Sequence of chain 1.B:
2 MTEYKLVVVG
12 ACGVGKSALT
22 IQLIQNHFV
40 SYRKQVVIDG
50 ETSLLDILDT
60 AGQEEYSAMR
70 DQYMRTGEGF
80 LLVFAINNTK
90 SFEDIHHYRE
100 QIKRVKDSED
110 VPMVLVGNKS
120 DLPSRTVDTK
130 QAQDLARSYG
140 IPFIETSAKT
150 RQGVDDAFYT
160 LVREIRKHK

A protein and the small-molecule ligand that binds it are described below.
Small molecule (SMILES): CCS(=O)(=O)NC1CCN(C(=O)CNc2cc(Cl)c(Cl)cc2O)CC1

Binding-site contacts:
Ligand atom CL2 contacts residue MET73 of chain 1.B at 3.4 Å.
Ligand atom O16 contacts residue GLU63 of chain 1.B at 3.6 Å (salt-bridge).
Ligand atom O24 contacts residue LYS17 of chain 1.B at 3.2 Å.
Ligand atom N07 contacts residue GLY11 of chain 1.B at 3.0 Å (h-bond).
Ligand atom C11 contacts residue CYS13 of chain 1.B at 4.1 Å (hydrophobic).
Ligand atom C06 contacts residue VAL10 of chain 1.B at 3.6 Å (hydrophobic).
Ligand atom C12 contacts residue GLY11 of chain 1.B at 3.8 Å.
Ligand atom C20 contacts residue GLU63 of chain 1.B at 3.7 Å.
Ligand atom CL1 contacts residue THR59 of chain 1.B at 3.7 Å.
Ligand atom C12 contacts residue CYS13 of chain 1.B at 4.0 Å (hydrophobic).
Ligand atom C11 contacts residue GLY11 of chain 1.B at 3.3 Å.
Ligand atom CL1 contacts residue TYR72 of chain 1.B at 3.5 Å.
Ligand atom O24 contacts residue GLU63 of chain 1.B at 2.9 Å (salt-bridge).
Ligand atom C09 contacts residue TYR97 of chain 1.B at 3.5 Å (hydrophobic).
Ligand atom C11 contacts residue TYR97 of chain 1.B at 4.0 Å (hydrophobic).
Ligand atom CL2 contacts residue VAL10 of chain 1.B at 4.0 Å.
Ligand atom O24 contacts residue GLY11 of chain 1.B at 3.9 Å.
Ligand atom CL2 contacts residue ARG69 of chain 1.B at 3.7 Å.
Ligand atom C23 contacts residue GLU63 of chain 1.B at 3.5 Å.
Ligand atom C08 contacts residue TYR97 of chain 1.B at 3.3 Å (hydrophobic).
Ligand atom C08 contacts residue GLY11 of chain 1.B at 3.4 Å.
Ligand atom N14 contacts residue GLU63 of chain 1.B at 2.8 Å (salt-bridge).
Ligand atom C05 contacts residue VAL10 of chain 1.B at 3.5 Å (hydrophobic).
Ligand atom C03 contacts residue ARG69 of chain 1.B at 3.9 Å.
Ligand atom C12 contacts residue GLU63 of chain 1.B at 3.6 Å.
Ligand atom C17 contacts residue CYS13 of chain 1.B at 2.7 Å (hydrophobic).
Ligand atom S15 contacts residue GLU63 of chain 1.B at 3.8 Å.
Ligand atom C18 contacts residue CYS13 of chain 1.B at 1.8 Å (hydrophobic).
Ligand atom C25 contacts residue GLU63 of chain 1.B at 3.3 Å.
Ligand atom O22 contacts residue TYR97 of chain 1.B at 3.7 Å.
Ligand atom O19 contacts residue GLU64 of chain 1.B at 3.9 Å.
Ligand atom C05 contacts residue ARG69 of chain 1.B at 4.0 Å.
Ligand atom C20 contacts residue ARG69 of chain 1.B at 4.0 Å.
Ligand atom C03 contacts residue VAL10 of chain 1.B at 3.6 Å (hydrophobic).
Ligand atom N07 contacts residue VAL10 of chain 1.B at 3.8 Å.
Ligand atom O22 contacts residue ARG69 of chain 1.B at 3.4 Å.
Ligand atom C13 contacts residue GLU63 of chain 1.B at 3.8 Å.
Ligand atom C18 contacts residue GLU63 of chain 1.B at 4.0 Å.
Ligand atom C25 contacts residue THR59 of chain 1.B at 3.8 Å.
Ligand atom C06 contacts residue GLY11 of chain 1.B at 4.0 Å.